Binding-site contacts:
Ligand atom O3 contacts residue GLU216 of chain 1.A at 3.0 Å (salt-bridge).
Ligand atom C4 contacts residue GLU180 of chain 1.A at 3.1 Å.
Ligand atom O4 contacts residue GLU180 of chain 1.A at 2.5 Å (salt-bridge).
Ligand atom O2 contacts residue PHE25 of chain 2.B at 3.5 Å.
Ligand atom O2 contacts residue TRP136 of chain 1.A at 3.8 Å.
Ligand atom C1 contacts residue HIS53 of chain 1.A at 3.5 Å.
Ligand atom C6 contacts residue HIS53 of chain 1.A at 3.6 Å.
Ligand atom O4 contacts residue ASP286 of chain 1.A at 3.0 Å (salt-bridge).
Ligand atom C3 contacts residue MN1 of chain 1.C at 3.1 Å.
Ligand atom O6 contacts residue GLU180 of chain 1.A at 3.4 Å (salt-bridge).
Ligand atom C3 contacts residue GLU180 of chain 1.A at 3.8 Å.
Ligand atom C5 contacts residue HIS53 of chain 1.A at 3.5 Å.
Ligand atom O5 contacts residue TRP136 of chain 1.A at 3.6 Å.
Ligand atom C4 contacts residue MN1 of chain 1.C at 3.1 Å.
Ligand atom O1 contacts residue HIS53 of chain 1.A at 3.2 Å.
Ligand atom C5 contacts residue TRP15 of chain 1.A at 4.2 Å (hydrophobic).
Ligand atom C3 contacts residue ASP286 of chain 1.A at 3.2 Å.
Ligand atom O5 contacts residue HIS53 of chain 1.A at 2.8 Å (h-bond).
Ligand atom O6 contacts residue THR89 of chain 1.A at 3.6 Å (h-bond).
Ligand atom C1 contacts residue TRP136 of chain 1.A at 3.5 Å (hydrophobic).
Ligand atom O5 contacts residue PHE93 of chain 1.A at 3.9 Å.
Ligand atom C4 contacts residue ASP244 of chain 1.A at 4.2 Å.
Ligand atom C5 contacts residue GLU180 of chain 1.A at 4.1 Å.
Ligand atom O3 contacts residue ASP286 of chain 1.A at 2.8 Å (salt-bridge).
Ligand atom C4 contacts residue ASP286 of chain 1.A at 3.7 Å.
Ligand atom C1 contacts residue PHE93 of chain 1.A at 3.7 Å (hydrophobic).
Ligand atom C6 contacts residue TRP136 of chain 1.A at 3.8 Å (hydrophobic).
Ligand atom C6 contacts residue GLU180 of chain 1.A at 3.9 Å.
Ligand atom O3 contacts residue MN1 of chain 1.C at 2.2 Å.
Ligand atom O6 contacts residue VAL134 of chain 1.A at 3.2 Å.
Ligand atom C6 contacts residue THR89 of chain 1.A at 3.6 Å.
Ligand atom O3 contacts residue HIS219 of chain 1.A at 3.4 Å.
Ligand atom C2 contacts residue TRP136 of chain 1.A at 3.5 Å (hydrophobic).
Ligand atom O1 contacts residue PHE93 of chain 1.A at 4.1 Å.
Ligand atom O3 contacts residue GLU180 of chain 1.A at 2.9 Å (salt-bridge).
Ligand atom C6 contacts residue VAL134 of chain 1.A at 4.2 Å (hydrophobic).
Ligand atom O4 contacts residue MN1 of chain 1.C at 2.1 Å.
Ligand atom O4 contacts residue GLU216 of chain 1.A at 4.0 Å.
Ligand atom O4 contacts residue ASP244 of chain 1.A at 2.8 Å (salt-bridge).
Ligand atom O1 contacts residue TRP15 of chain 1.A at 3.6 Å (h-bond).

A small-molecule ligand and the protein it binds are described below.
Small molecule (SMILES): OC[C@H]1O[C@H](O)[C@H](O)[C@@H](O)[C@@H]1O

Sequence of chain 2.B:
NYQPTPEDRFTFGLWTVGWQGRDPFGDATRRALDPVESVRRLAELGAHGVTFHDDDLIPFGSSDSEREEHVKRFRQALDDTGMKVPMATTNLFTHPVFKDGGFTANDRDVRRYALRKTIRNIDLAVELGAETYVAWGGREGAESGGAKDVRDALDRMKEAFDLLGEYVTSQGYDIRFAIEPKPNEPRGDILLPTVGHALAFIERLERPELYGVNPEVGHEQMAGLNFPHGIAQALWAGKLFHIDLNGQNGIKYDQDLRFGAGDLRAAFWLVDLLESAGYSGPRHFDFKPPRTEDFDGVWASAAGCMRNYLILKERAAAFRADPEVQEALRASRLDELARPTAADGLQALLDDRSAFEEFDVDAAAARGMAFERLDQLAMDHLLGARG

Sequence of chain 1.A:
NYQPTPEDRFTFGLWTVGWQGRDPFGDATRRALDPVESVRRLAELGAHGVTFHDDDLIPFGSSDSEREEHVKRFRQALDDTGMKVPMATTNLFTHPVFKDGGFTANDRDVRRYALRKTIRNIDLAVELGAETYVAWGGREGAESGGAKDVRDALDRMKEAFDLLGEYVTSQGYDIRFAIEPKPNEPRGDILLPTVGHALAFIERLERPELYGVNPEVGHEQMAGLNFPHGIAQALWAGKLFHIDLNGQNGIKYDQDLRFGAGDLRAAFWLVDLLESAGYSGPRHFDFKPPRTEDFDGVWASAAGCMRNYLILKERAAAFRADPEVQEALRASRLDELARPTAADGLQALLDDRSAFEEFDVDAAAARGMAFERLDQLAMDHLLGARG